Binding-site contacts:
Ligand atom S contacts residue TYR83 of chain 1.A at 3.7 Å.
Ligand atom C14 contacts residue LYS137 of chain 1.A at 3.2 Å.
Ligand atom O2 contacts residue ASN118 of chain 1.A at 2.7 Å (h-bond).
Ligand atom C10 contacts residue GLY140 of chain 1.A at 3.7 Å.
Ligand atom C4 contacts residue ILE116 of chain 1.A at 3.8 Å (hydrophobic).
Ligand atom C8 contacts residue ILE102 of chain 1.A at 3.8 Å (hydrophobic).
Ligand atom O1 contacts residue TYR83 of chain 1.A at 2.6 Å (h-bond).
Ligand atom C16 contacts residue LYS137 of chain 1.A at 3.9 Å.
Ligand atom C2 contacts residue LYS137 of chain 1.A at 3.6 Å.
Ligand atom C15 contacts residue THR7 of chain 1.A at 3.4 Å.
Ligand atom O1 contacts residue H351 of chain 1.C at 3.2 Å.
Ligand atom C16 contacts residue ILE116 of chain 1.A at 3.4 Å (hydrophobic).
Ligand atom C6 contacts residue GLY140 of chain 1.A at 3.9 Å.
Ligand atom C9 contacts residue H351 of chain 1.C at 3.9 Å.
Ligand atom C3 contacts residue GLU141 of chain 1.A at 3.5 Å.
Ligand atom C7 contacts residue PHE22 of chain 1.A at 3.5 Å (hydrophobic).
Ligand atom C3 contacts residue LYS137 of chain 1.A at 3.9 Å.
Ligand atom N contacts residue SER136 of chain 1.A at 3.8 Å.
Ligand atom O3 contacts residue SER136 of chain 1.A at 3.9 Å.
Ligand atom C11 contacts residue LYS137 of chain 1.A at 3.7 Å.
Ligand atom C8 contacts residue H351 of chain 1.C at 2.7 Å.
Ligand atom C14 contacts residue ASN118 of chain 1.A at 2.7 Å.
Ligand atom C15 contacts residue ASN118 of chain 1.A at 2.6 Å.
Ligand atom C13 contacts residue VAL133 of chain 1.A at 3.6 Å (hydrophobic).
Ligand atom O2 contacts residue ILE116 of chain 1.A at 3.4 Å.
Ligand atom C16 contacts residue THR7 of chain 1.A at 3.4 Å.
Ligand atom C5 contacts residue ILE116 of chain 1.A at 3.9 Å (hydrophobic).
Ligand atom C4 contacts residue GLY140 of chain 1.A at 3.9 Å.
Ligand atom C15 contacts residue LYS137 of chain 1.A at 3.7 Å.
Ligand atom C14 contacts residue VAL133 of chain 1.A at 3.8 Å (hydrophobic).
Ligand atom C11 contacts residue ASN118 of chain 1.A at 3.5 Å.
Ligand atom C13 contacts residue LYS137 of chain 1.A at 3.3 Å.
Ligand atom C12 contacts residue ASN118 of chain 1.A at 3.5 Å.
Ligand atom C12 contacts residue SER136 of chain 1.A at 3.7 Å.
Ligand atom O3 contacts residue TYR83 of chain 1.A at 3.8 Å.
Ligand atom C5 contacts residue GLY140 of chain 1.A at 3.7 Å.
Ligand atom C7 contacts residue H351 of chain 1.C at 3.0 Å.
Ligand atom C13 contacts residue ASN118 of chain 1.A at 3.2 Å.
Ligand atom C12 contacts residue LYS137 of chain 1.A at 3.4 Å.
Ligand atom C16 contacts residue ASN118 of chain 1.A at 3.0 Å.

This protein binds this small molecule.
Small molecule (SMILES): O=S(=O)(O)c1cccc2cccc(Nc3ccccc3)c12

Sequence of chain 1.A:
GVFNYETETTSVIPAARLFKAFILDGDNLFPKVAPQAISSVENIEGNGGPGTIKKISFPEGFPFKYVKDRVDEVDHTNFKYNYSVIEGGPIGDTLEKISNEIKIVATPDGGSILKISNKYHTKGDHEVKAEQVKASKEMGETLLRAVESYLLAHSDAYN